Sequence of chain 1.A:
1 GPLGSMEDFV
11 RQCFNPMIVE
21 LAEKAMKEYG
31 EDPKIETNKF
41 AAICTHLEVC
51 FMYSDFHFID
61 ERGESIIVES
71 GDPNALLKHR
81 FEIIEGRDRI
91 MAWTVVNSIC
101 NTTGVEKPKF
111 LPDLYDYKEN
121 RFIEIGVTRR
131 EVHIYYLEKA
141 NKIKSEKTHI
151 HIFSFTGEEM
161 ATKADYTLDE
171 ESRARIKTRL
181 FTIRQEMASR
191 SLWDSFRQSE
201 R

Binding-site contacts:
Ligand atom BR4 contacts residue LEU3 of chain 1.A at 4.5 Å.
Ligand atom C4 contacts residue ARG190 of chain 1.A at 4.1 Å.
Ligand atom C5 contacts residue GLY4 of chain 1.A at 4.3 Å.
Ligand atom N2 contacts residue GLN12 of chain 1.A at 4.2 Å.
Ligand atom BR4 contacts residue GLY4 of chain 1.A at 3.8 Å.
Ligand atom N1 contacts residue GLN12 of chain 1.A at 4.4 Å.
Ligand atom BR4 contacts residue PRO2 of chain 1.A at 3.6 Å.
Ligand atom N1 contacts residue ARG190 of chain 1.A at 4.0 Å.
Ligand atom BR4 contacts residue ARG190 of chain 1.A at 4.0 Å.
Ligand atom N2 contacts residue ARG190 of chain 1.A at 3.7 Å.
Ligand atom C4 contacts residue GLY4 of chain 1.A at 4.5 Å.
Ligand atom C3 contacts residue ARG190 of chain 1.A at 3.9 Å.

The small molecule below binds the protein below.
Small molecule (SMILES): Brc1cn[nH]c1